A small-molecule ligand and the protein it binds are described below.
Small molecule (SMILES): Cc1ccc(O)cc1

Sequence of chain 1.A:
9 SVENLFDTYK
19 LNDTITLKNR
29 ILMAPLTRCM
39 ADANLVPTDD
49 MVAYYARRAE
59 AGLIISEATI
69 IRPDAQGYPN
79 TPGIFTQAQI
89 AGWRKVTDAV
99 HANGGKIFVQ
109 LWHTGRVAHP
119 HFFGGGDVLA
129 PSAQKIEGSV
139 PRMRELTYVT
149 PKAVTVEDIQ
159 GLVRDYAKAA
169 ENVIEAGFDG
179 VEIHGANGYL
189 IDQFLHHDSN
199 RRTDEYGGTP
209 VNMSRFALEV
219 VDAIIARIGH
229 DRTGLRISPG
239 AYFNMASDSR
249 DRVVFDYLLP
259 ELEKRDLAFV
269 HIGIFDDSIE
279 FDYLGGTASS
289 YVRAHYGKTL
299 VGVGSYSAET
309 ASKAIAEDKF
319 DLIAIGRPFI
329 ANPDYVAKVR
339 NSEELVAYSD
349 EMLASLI

Binding-site contacts:
Ligand atom CE1 contacts residue VAL154 of chain 1.A at 3.9 Å (hydrophobic).
Ligand atom CE1 contacts residue GLU203 of chain 1.A at 3.4 Å.
Ligand atom CD1 contacts residue VAL154 of chain 1.A at 3.9 Å (hydrophobic).
Ligand atom OH contacts residue GLU203 of chain 1.A at 2.7 Å (salt-bridge).
Ligand atom CZ contacts residue VAL154 of chain 1.A at 4.0 Å (hydrophobic).
Ligand atom CE2 contacts residue VAL154 of chain 1.A at 4.2 Å (hydrophobic).
Ligand atom CG contacts residue VAL154 of chain 1.A at 4.0 Å (hydrophobic).
Ligand atom CD2 contacts residue VAL154 of chain 1.A at 4.2 Å (hydrophobic).
Ligand atom CZ contacts residue GLU203 of chain 1.A at 3.5 Å.